Binding-site contacts:
Ligand atom O35 contacts residue CYS295 of chain 1.D at 3.1 Å.
Ligand atom O34 contacts residue CYS296 of chain 1.D at 3.5 Å (h-bond).
Ligand atom O1 contacts residue PHE286 of chain 1.D at 3.4 Å.
Ligand atom C20 contacts residue PHE290 of chain 1.D at 3.4 Å (hydrophobic).
Ligand atom C27 contacts residue PHE164 of chain 1.D at 3.6 Å (hydrophobic).
Ligand atom O6 contacts residue VAL452 of chain 1.D at 3.3 Å.
Ligand atom C2 contacts residue PHE286 of chain 1.D at 3.7 Å (hydrophobic).
Ligand atom C29 contacts residue TRP171 of chain 1.D at 3.3 Å (hydrophobic).
Ligand atom O24 contacts residue MET118 of chain 1.D at 3.8 Å.
Ligand atom C23 contacts residue PHE453 of chain 1.D at 3.6 Å (hydrophobic).
Ligand atom O35 contacts residue CYS297 of chain 1.D at 3.2 Å (h-bond).
Ligand atom O2 contacts residue PHE290 of chain 1.D at 3.4 Å.
Ligand atom C26 contacts residue PHE453 of chain 1.D at 3.6 Å (hydrophobic).
Ligand atom O24 contacts residue PHE453 of chain 1.D at 3.5 Å.
Ligand atom O24 contacts residue LEU167 of chain 1.D at 3.8 Å.
Ligand atom C25 contacts residue LEU167 of chain 1.D at 3.8 Å (hydrophobic).
Ligand atom O6 contacts residue PHE453 of chain 1.D at 2.7 Å (h-bond).
Ligand atom O2 contacts residue VAL114 of chain 1.D at 3.6 Å.
Ligand atom C27 contacts residue PHE453 of chain 1.D at 3.5 Å (hydrophobic).
Ligand atom C18 contacts residue PHE290 of chain 1.D at 3.3 Å (hydrophobic).
Ligand atom C20 contacts residue PHE453 of chain 1.D at 3.7 Å (hydrophobic).
Ligand atom C30 contacts residue TRP171 of chain 1.D at 3.4 Å (hydrophobic).
Ligand atom C30 contacts residue MET168 of chain 1.D at 3.5 Å (hydrophobic).
Ligand atom C32 contacts residue CYS296 of chain 1.D at 3.5 Å (hydrophobic).
Ligand atom C22 contacts residue PHE453 of chain 1.D at 3.2 Å (hydrophobic).
Ligand atom C21 contacts residue PHE453 of chain 1.D at 3.2 Å (hydrophobic).
Ligand atom O2 contacts residue PHE286 of chain 1.D at 3.8 Å.
Ligand atom C25 contacts residue PHE453 of chain 1.D at 3.8 Å (hydrophobic).
Ligand atom C6 contacts residue PHE453 of chain 1.D at 3.7 Å (hydrophobic).
Ligand atom O1 contacts residue PHE290 of chain 1.D at 3.6 Å.
Ligand atom C19 contacts residue PHE290 of chain 1.D at 3.0 Å (hydrophobic).
Ligand atom O6 contacts residue ASP451 of chain 1.D at 2.8 Å (salt-bridge).
Ligand atom C1 contacts residue VAL114 of chain 1.D at 3.9 Å (hydrophobic).
Ligand atom C20 contacts residue CYS295 of chain 1.D at 3.7 Å (hydrophobic).
Ligand atom C20 contacts residue ASP451 of chain 1.D at 3.3 Å.
Ligand atom C21 contacts residue PHE164 of chain 1.D at 3.8 Å (hydrophobic).
Ligand atom O34 contacts residue THR238 of chain 1.D at 3.4 Å.
Ligand atom C23 contacts residue MET118 of chain 1.D at 3.8 Å (hydrophobic).
Ligand atom O5 contacts residue ASP451 of chain 1.D at 3.3 Å (salt-bridge).
Ligand atom C19 contacts residue ASP451 of chain 1.D at 3.2 Å.

The protein below binds the small molecule below.
Small molecule (SMILES): O=c1c(-c2ccc(O)cc2)coc2cc(O[C@@H]3O[C@H](CO)[C@@H](O)[C@H](O)[C@H]3O)ccc12

Sequence of chain 1.D:
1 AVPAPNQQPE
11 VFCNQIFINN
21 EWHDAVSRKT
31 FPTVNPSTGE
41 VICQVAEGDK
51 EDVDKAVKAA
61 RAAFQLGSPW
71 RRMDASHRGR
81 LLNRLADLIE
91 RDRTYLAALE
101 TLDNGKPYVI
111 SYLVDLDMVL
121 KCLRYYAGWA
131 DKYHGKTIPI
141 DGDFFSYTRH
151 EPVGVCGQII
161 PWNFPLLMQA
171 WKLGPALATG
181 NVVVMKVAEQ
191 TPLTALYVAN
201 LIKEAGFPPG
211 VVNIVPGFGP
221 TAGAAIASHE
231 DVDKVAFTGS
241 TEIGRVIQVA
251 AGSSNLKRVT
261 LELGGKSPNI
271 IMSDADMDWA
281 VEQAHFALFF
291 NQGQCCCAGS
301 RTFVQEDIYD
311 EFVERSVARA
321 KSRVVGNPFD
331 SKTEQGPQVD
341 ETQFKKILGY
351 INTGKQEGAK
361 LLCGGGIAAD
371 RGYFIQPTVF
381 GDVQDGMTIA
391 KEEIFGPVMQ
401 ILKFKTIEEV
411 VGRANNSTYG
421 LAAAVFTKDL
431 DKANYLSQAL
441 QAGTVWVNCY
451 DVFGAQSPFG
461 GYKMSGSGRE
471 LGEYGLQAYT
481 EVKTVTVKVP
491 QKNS